Sequence of chain 4.E:
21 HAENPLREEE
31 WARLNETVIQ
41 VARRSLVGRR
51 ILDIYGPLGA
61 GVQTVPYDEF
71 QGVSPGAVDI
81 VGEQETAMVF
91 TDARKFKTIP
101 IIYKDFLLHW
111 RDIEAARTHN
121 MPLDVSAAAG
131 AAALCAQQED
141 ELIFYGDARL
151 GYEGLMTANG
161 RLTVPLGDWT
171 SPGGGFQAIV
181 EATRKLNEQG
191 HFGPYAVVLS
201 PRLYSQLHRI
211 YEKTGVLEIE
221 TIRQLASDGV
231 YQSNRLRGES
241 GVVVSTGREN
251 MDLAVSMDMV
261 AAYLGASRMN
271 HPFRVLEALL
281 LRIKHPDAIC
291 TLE

This protein binds this small molecule.
Small molecule (SMILES): CC(C)C[C@H](NC(=O)CN)C(=O)N[C@H](C(=O)N[C@H](C(=O)NCC(=O)N[C@@H](CO)C(=O)N[C@@H](CC(C)C)C(=O)N[C@@H](CCCN=C(N)N)C(=O)NCC=O)C(C)C)[C@@H](C)O

Binding-site contacts:
Ligand atom NE contacts residue ARG50 of chain 4.E at 3.1 Å (salt-bridge).
Ligand atom NH1 contacts residue ASP53 of chain 4.E at 3.0 Å (salt-bridge).
Ligand atom O contacts residue ARG43 of chain 4.E at 2.8 Å (salt-bridge).
Ligand atom N contacts residue ARG49 of chain 4.E at 3.6 Å (salt-bridge).
Ligand atom NH2 contacts residue THR246 of chain 4.E at 3.0 Å (h-bond).
Ligand atom N contacts residue ARG49 of chain 4.E at 3.5 Å (salt-bridge).
Ligand atom CB contacts residue ARG49 of chain 4.E at 3.7 Å.
Ligand atom CD2 contacts residue ARG50 of chain 4.E at 3.6 Å.
Ligand atom CD contacts residue ARG50 of chain 4.E at 3.3 Å.
Ligand atom O contacts residue ARG50 of chain 4.E at 3.4 Å.
Ligand atom N contacts residue ASP258 of chain 4.E at 3.2 Å (salt-bridge).
Ligand atom CD contacts residue LEU52 of chain 4.E at 3.3 Å (hydrophobic).
Ligand atom OG1 contacts residue ASP258 of chain 4.E at 3.3 Å.
Ligand atom N contacts residue PRO57 of chain 4.E at 3.5 Å.
Ligand atom NH2 contacts residue ASP228 of chain 4.E at 2.7 Å (salt-bridge).
Ligand atom O contacts residue ILE39 of chain 4.E at 3.7 Å.
Ligand atom N contacts residue ASP258 of chain 4.E at 2.8 Å (salt-bridge).
Ligand atom CD2 contacts residue ASP258 of chain 4.E at 3.4 Å.
Ligand atom CG contacts residue PRO57 of chain 4.E at 3.7 Å (hydrophobic).
Ligand atom OG1 contacts residue MET259 of chain 4.E at 2.6 Å (h-bond).
Ligand atom CG2 contacts residue ALA42 of chain 4.E at 3.8 Å (hydrophobic).
Ligand atom CA contacts residue ASP258 of chain 4.E at 3.7 Å.
Ligand atom C contacts residue ASP258 of chain 4.E at 3.7 Å.
Ligand atom CG2 contacts residue ASP258 of chain 4.E at 3.5 Å.
Ligand atom O contacts residue ARG43 of chain 4.E at 2.8 Å (salt-bridge).
Ligand atom C contacts residue ARG49 of chain 4.E at 3.6 Å.
Ligand atom O contacts residue ARG49 of chain 4.E at 3.1 Å (salt-bridge).
Ligand atom CZ contacts residue THR246 of chain 4.E at 3.3 Å.
Ligand atom NH1 contacts residue THR246 of chain 4.E at 3.2 Å (h-bond).
Ligand atom CB contacts residue ASP258 of chain 4.E at 3.5 Å.
Ligand atom CA contacts residue ASP258 of chain 4.E at 3.6 Å.
Ligand atom CB contacts residue ASP258 of chain 4.E at 3.7 Å.
Ligand atom C contacts residue ARG43 of chain 4.E at 3.7 Å.
Ligand atom CD2 contacts residue ARG43 of chain 4.E at 3.6 Å.
Ligand atom N contacts residue ARG49 of chain 4.E at 3.7 Å.
Ligand atom N contacts residue ASP258 of chain 4.E at 3.2 Å (salt-bridge).
Ligand atom CG2 contacts residue MET259 of chain 4.E at 3.7 Å (hydrophobic).
Ligand atom CA contacts residue ASP258 of chain 4.E at 3.7 Å.
Ligand atom CB contacts residue MET259 of chain 4.E at 3.6 Å (hydrophobic).
Ligand atom CB contacts residue ARG49 of chain 4.E at 3.5 Å.